The protein below binds the small molecule below.
Small molecule (SMILES): CC(=O)N[C@H]1[C@H](O[C@H]2[C@H](O[C@@H]3O[C@@H](C)[C@@H](O)[C@@H](O)[C@@H]3O)[C@@H](NC(C)=O)CO[C@@H]2CO)O[C@H](CO)[C@@H](O)[C@@H]1O

Sequence of chain 1.D:
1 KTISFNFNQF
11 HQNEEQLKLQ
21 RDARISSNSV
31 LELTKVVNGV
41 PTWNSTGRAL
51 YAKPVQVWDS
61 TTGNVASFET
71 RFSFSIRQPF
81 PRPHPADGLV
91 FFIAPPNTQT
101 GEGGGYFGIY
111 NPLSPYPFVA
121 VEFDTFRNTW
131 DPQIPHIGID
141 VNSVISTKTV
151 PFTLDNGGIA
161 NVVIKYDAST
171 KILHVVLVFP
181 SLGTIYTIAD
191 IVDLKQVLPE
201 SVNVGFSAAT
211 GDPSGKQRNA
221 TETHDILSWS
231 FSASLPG

Binding-site contacts:
Ligand atom C6 contacts residue ARG21 of chain 1.D at 4.2 Å.
Ligand atom O7 contacts residue ASN44 of chain 1.D at 3.4 Å (h-bond).
Ligand atom C1 contacts residue PRO213 of chain 1.D at 4.1 Å (hydrophobic).
Ligand atom N2 contacts residue PRO213 of chain 1.D at 4.1 Å.
Ligand atom C3 contacts residue ASN44 of chain 1.D at 3.8 Å.
Ligand atom O7 contacts residue TRP43 of chain 1.D at 4.3 Å.
Ligand atom O5 contacts residue ASN44 of chain 1.D at 2.4 Å (h-bond).
Ligand atom C4 contacts residue ASN44 of chain 1.D at 4.2 Å.
Ligand atom C1 contacts residue ASN44 of chain 1.D at 1.4 Å.
Ligand atom C7 contacts residue ASN44 of chain 1.D at 3.5 Å.
Ligand atom C2 contacts residue ASN44 of chain 1.D at 2.4 Å.
Ligand atom O7 contacts residue PRO213 of chain 1.D at 4.3 Å.
Ligand atom N2 contacts residue ASN44 of chain 1.D at 2.8 Å (h-bond).
Ligand atom O6 contacts residue ARG21 of chain 1.D at 3.4 Å (salt-bridge).
Ligand atom C5 contacts residue ASN44 of chain 1.D at 3.7 Å.